Sequence of chain 1.A:
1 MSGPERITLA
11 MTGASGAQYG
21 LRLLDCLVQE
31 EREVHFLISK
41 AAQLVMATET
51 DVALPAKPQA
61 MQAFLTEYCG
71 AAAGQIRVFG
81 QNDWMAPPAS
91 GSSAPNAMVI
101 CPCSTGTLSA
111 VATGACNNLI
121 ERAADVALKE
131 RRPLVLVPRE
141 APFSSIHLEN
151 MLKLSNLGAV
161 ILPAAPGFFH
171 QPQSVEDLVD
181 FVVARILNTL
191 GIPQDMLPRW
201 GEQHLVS

The small molecule below binds the protein below.
Small molecule (SMILES): CC(C)=CCOP(=O)(O)O

Sequence of chain 9.A:
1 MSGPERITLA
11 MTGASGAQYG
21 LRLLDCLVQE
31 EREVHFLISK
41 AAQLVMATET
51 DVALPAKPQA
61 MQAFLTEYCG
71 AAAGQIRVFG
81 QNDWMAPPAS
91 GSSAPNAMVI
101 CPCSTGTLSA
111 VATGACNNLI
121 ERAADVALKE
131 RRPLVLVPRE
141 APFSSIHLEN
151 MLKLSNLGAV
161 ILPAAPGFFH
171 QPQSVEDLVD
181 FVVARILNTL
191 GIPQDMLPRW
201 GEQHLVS

Binding-site contacts:
Ligand atom OAC contacts residue ARG139 of chain 11.A at 3.0 Å (salt-bridge).
Ligand atom OAC contacts residue PHE169 of chain 9.A at 3.6 Å.
Ligand atom CAG contacts residue PHE169 of chain 9.A at 3.7 Å (hydrophobic).
Ligand atom CAB contacts residue SER90 of chain 1.A at 3.9 Å.
Ligand atom PAJ contacts residue LYS129 of chain 1.A at 3.7 Å.
Ligand atom CAF contacts residue ALA89 of chain 1.A at 3.5 Å (hydrophobic).
Ligand atom PAJ contacts residue ARG139 of chain 11.A at 3.9 Å.
Ligand atom OAD contacts residue LYS129 of chain 1.A at 2.7 Å (salt-bridge).
Ligand atom CAA contacts residue ALA89 of chain 1.A at 3.8 Å (hydrophobic).
Ligand atom PAJ contacts residue GLU140 of chain 11.A at 3.4 Å.
Ligand atom OAD contacts residue SER90 of chain 1.A at 3.6 Å (h-bond).
Ligand atom CAF contacts residue ARG122 of chain 1.A at 3.6 Å.
Ligand atom OAD contacts residue GLU140 of chain 11.A at 3.7 Å.
Ligand atom OAH contacts residue GLY91 of chain 1.A at 3.9 Å.
Ligand atom OAD contacts residue ARG185 of chain 9.A at 2.9 Å (salt-bridge).
Ligand atom PAJ contacts residue SER90 of chain 1.A at 3.7 Å.
Ligand atom OAC contacts residue ARG185 of chain 9.A at 3.0 Å (salt-bridge).
Ligand atom OAE contacts residue ARG139 of chain 11.A at 3.5 Å (salt-bridge).
Ligand atom CAI contacts residue SER90 of chain 1.A at 3.6 Å.
Ligand atom OAE contacts residue GLU140 of chain 11.A at 2.3 Å (salt-bridge).
Ligand atom PAJ contacts residue ARG185 of chain 9.A at 3.7 Å.
Ligand atom OAE contacts residue LYS129 of chain 1.A at 3.6 Å (salt-bridge).
Ligand atom OAC contacts residue GLU140 of chain 11.A at 3.7 Å.
Ligand atom CAG contacts residue FMN1 of chain 9.C at 3.4 Å.
Ligand atom CAA contacts residue FMN1 of chain 9.C at 3.6 Å.
Ligand atom PAJ contacts residue ARG122 of chain 1.A at 3.8 Å.
Ligand atom OAH contacts residue SER90 of chain 1.A at 2.9 Å (h-bond).
Ligand atom CAA contacts residue TRP200 of chain 9.A at 3.7 Å (hydrophobic).
Ligand atom CAB contacts residue TRP200 of chain 9.A at 3.6 Å (hydrophobic).
Ligand atom CAB contacts residue PHE169 of chain 9.A at 3.8 Å (hydrophobic).
Ligand atom CAG contacts residue ARG122 of chain 1.A at 3.7 Å.
Ligand atom CAB contacts residue FMN1 of chain 9.C at 3.8 Å.
Ligand atom CAF contacts residue FMN1 of chain 9.C at 3.4 Å.
Ligand atom CAF contacts residue SER90 of chain 1.A at 3.8 Å.
Ligand atom CAG contacts residue SER90 of chain 1.A at 3.8 Å.
Ligand atom OAD contacts residue GLY91 of chain 1.A at 2.8 Å (h-bond).
Ligand atom OAE contacts residue ARG122 of chain 1.A at 3.0 Å (salt-bridge).
Ligand atom OAH contacts residue ARG122 of chain 1.A at 3.4 Å (salt-bridge).
Ligand atom CAA contacts residue TRP84 of chain 1.A at 3.4 Å (hydrophobic).
Ligand atom CAI contacts residue FMN1 of chain 9.C at 3.6 Å.

Sequence of chain 11.A:
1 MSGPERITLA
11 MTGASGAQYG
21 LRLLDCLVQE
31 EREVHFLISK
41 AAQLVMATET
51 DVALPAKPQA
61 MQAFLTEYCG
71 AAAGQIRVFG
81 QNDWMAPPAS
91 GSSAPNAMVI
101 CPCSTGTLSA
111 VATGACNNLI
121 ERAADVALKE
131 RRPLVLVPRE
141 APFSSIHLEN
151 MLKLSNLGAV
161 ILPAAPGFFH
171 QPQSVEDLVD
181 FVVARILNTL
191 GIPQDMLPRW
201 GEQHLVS